Sequence of chain 1.A:
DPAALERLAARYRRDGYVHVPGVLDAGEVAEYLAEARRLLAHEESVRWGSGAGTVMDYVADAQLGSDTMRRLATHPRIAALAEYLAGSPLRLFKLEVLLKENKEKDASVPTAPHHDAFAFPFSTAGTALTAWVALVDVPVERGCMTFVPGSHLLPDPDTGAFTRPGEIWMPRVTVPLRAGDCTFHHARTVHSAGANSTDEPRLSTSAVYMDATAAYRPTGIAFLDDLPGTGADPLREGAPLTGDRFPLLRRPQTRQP

A protein and the small-molecule ligand that binds it are described below.
Small molecule (SMILES): O=C(O)CCC(=O)C(=O)O

Binding-site contacts:
Ligand atom C1 contacts residue FE1 of chain 1.F at 2.7 Å.
Ligand atom C1 contacts residue HIS219 of chain 1.A at 3.6 Å.
Ligand atom C4 contacts residue THR139 of chain 1.A at 3.9 Å.
Ligand atom O1 contacts residue HIS225 of chain 1.A at 3.0 Å (h-bond).
Ligand atom O4 contacts residue THR139 of chain 1.A at 2.6 Å (h-bond).
Ligand atom O4 contacts residue LYS128 of chain 1.A at 3.6 Å.
Ligand atom C5 contacts residue TRP160 of chain 1.A at 3.9 Å (hydrophobic).
Ligand atom O3 contacts residue ARG236 of chain 1.A at 2.8 Å (salt-bridge).
Ligand atom O3 contacts residue TRP160 of chain 1.A at 2.8 Å (h-bond).
Ligand atom C1 contacts residue HIS225 of chain 1.A at 3.5 Å.
Ligand atom O5 contacts residue HIS142 of chain 1.A at 2.9 Å (h-bond).
Ligand atom O5 contacts residue ASP144 of chain 1.A at 4.0 Å.
Ligand atom O2 contacts residue SER240 of chain 1.A at 3.0 Å (h-bond).
Ligand atom O3 contacts residue LEU126 of chain 1.A at 3.6 Å.
Ligand atom C2 contacts residue HIS225 of chain 1.A at 3.5 Å.
Ligand atom O4 contacts residue ALA227 of chain 1.A at 3.3 Å.
Ligand atom O4 contacts residue ARG236 of chain 1.A at 3.1 Å (salt-bridge).
Ligand atom C5 contacts residue ALA227 of chain 1.A at 4.0 Å (hydrophobic).
Ligand atom O2 contacts residue FE1 of chain 1.F at 4.0 Å.
Ligand atom C5 contacts residue ARG236 of chain 1.A at 3.5 Å.
Ligand atom C1 contacts residue SER240 of chain 1.A at 4.0 Å.
Ligand atom O1 contacts residue ASP144 of chain 1.A at 3.0 Å (salt-bridge).
Ligand atom O1 contacts residue HIS219 of chain 1.A at 3.2 Å (h-bond).
Ligand atom O2 contacts residue HIS219 of chain 1.A at 3.6 Å.
Ligand atom C4 contacts residue MET173 of chain 1.A at 3.9 Å (hydrophobic).
Ligand atom C3 contacts residue MET173 of chain 1.A at 3.7 Å (hydrophobic).
Ligand atom O3 contacts residue MET84 of chain 1.A at 3.9 Å.
Ligand atom O2 contacts residue THR158 of chain 1.A at 3.7 Å.
Ligand atom C4 contacts residue MET84 of chain 1.A at 4.0 Å (hydrophobic).
Ligand atom C1 contacts residue ASP144 of chain 1.A at 4.1 Å.
Ligand atom O5 contacts residue FE1 of chain 1.F at 1.9 Å.
Ligand atom O2 contacts residue TRP160 of chain 1.A at 3.6 Å.
Ligand atom C3 contacts residue TRP160 of chain 1.A at 3.7 Å (hydrophobic).
Ligand atom C2 contacts residue FE1 of chain 1.F at 2.7 Å.
Ligand atom O4 contacts residue MET84 of chain 1.A at 3.5 Å.
Ligand atom O1 contacts residue FE1 of chain 1.F at 2.1 Å.
Ligand atom C5 contacts residue MET84 of chain 1.A at 3.5 Å (hydrophobic).
Ligand atom C2 contacts residue HIS142 of chain 1.A at 4.1 Å.
Ligand atom C5 contacts residue THR139 of chain 1.A at 3.6 Å.
Ligand atom O5 contacts residue HIS225 of chain 1.A at 3.0 Å (h-bond).